Binding-site contacts:
Ligand atom O3' contacts residue TYR19 of chain 59.B at 3.0 Å (h-bond).
Ligand atom C6 contacts residue TRP21 of chain 60.B at 3.3 Å (hydrophobic).
Ligand atom O2 contacts residue ARG55 of chain 57.B at 3.2 Å (salt-bridge).
Ligand atom N1 contacts residue ALA56 of chain 57.B at 3.2 Å (h-bond).
Ligand atom N3 contacts residue ASN205 of chain 57.A at 3.7 Å.
Ligand atom OP2 contacts residue ARG202 of chain 57.A at 2.5 Å (salt-bridge).
Ligand atom C6 contacts residue TYR58 of chain 57.B at 3.5 Å (hydrophobic).
Ligand atom N2 contacts residue THR17 of chain 60.B at 3.8 Å.
Ligand atom O2' contacts residue ARG55 of chain 57.B at 2.7 Å (salt-bridge).
Ligand atom O4' contacts residue CYS203 of chain 57.A at 3.5 Å (h-bond).
Ligand atom O2 contacts residue TYR58 of chain 57.B at 3.8 Å.
Ligand atom OP2 contacts residue MET15 of chain 60.B at 3.5 Å.
Ligand atom N3 contacts residue TRP21 of chain 60.B at 3.8 Å.
Ligand atom O4 contacts residue ASN205 of chain 57.A at 3.4 Å (h-bond).
Ligand atom O2' contacts residue THR17 of chain 60.B at 3.3 Å (h-bond).
Ligand atom O4 contacts residue TRP21 of chain 60.B at 3.6 Å.
Ligand atom O2' contacts residue TYR19 of chain 59.B at 3.4 Å.
Ligand atom OP2 contacts residue THR17 of chain 60.B at 3.2 Å.
Ligand atom OP1 contacts residue TYR19 of chain 59.B at 3.1 Å (h-bond).
Ligand atom C2' contacts residue ARG55 of chain 57.B at 3.6 Å.
Ligand atom C4 contacts residue ARG68 of chain 57.B at 3.7 Å.
Ligand atom C4 contacts residue TRP21 of chain 60.B at 3.7 Å (hydrophobic).
Ligand atom P contacts residue ARG202 of chain 57.A at 3.8 Å.
Ligand atom O4' contacts residue TRP21 of chain 60.B at 3.6 Å.
Ligand atom P contacts residue TYR19 of chain 59.B at 3.7 Å.
Ligand atom C2 contacts residue ALA56 of chain 57.B at 3.7 Å (hydrophobic).
Ligand atom O6 contacts residue TYR58 of chain 57.B at 3.0 Å (h-bond).
Ligand atom O3' contacts residue ARG55 of chain 57.B at 3.6 Å.
Ligand atom N1 contacts residue TYR58 of chain 57.B at 3.6 Å.
Ligand atom C5 contacts residue TRP21 of chain 60.B at 3.4 Å (hydrophobic).
Ligand atom N1 contacts residue TRP21 of chain 60.B at 3.5 Å.
Ligand atom O4 contacts residue ARG68 of chain 57.B at 3.7 Å.
Ligand atom C2 contacts residue TRP21 of chain 60.B at 3.8 Å (hydrophobic).
Ligand atom C5' contacts residue ARG202 of chain 57.A at 3.0 Å.
Ligand atom N3 contacts residue ARG55 of chain 57.B at 3.5 Å (salt-bridge).
Ligand atom C1' contacts residue TRP21 of chain 60.B at 3.7 Å (hydrophobic).
Ligand atom N2 contacts residue ARG55 of chain 57.B at 3.7 Å.
Ligand atom N2 contacts residue ALA56 of chain 57.B at 3.3 Å (h-bond).
Ligand atom C1' contacts residue ARG55 of chain 57.B at 3.4 Å.
Ligand atom OP1 contacts residue LYS18 of chain 59.B at 3.3 Å (salt-bridge).

Sequence of chain 59.B:
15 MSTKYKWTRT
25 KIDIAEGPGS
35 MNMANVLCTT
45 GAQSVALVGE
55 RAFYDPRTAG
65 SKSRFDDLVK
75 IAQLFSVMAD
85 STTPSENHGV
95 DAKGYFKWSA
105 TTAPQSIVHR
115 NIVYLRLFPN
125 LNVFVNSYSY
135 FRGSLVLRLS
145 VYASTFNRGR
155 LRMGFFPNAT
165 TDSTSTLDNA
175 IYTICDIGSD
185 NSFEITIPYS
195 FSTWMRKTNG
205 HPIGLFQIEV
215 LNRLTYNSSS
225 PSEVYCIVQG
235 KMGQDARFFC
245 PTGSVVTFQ

Sequence of chain 60.B:
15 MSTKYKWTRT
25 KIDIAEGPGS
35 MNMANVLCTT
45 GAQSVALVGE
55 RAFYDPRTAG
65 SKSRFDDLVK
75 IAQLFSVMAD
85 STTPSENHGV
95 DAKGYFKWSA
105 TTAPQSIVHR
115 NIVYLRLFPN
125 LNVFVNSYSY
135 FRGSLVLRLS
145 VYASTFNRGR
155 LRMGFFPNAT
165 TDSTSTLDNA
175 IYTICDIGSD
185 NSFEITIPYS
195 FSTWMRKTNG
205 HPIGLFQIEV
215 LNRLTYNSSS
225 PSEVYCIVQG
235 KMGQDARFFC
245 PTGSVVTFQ

This small molecule binds to this protein.
Small molecule (SMILES): Nc1nc(=O)c2ncn([C@@H]3O[C@H](CO)[C@@H](O[P](=O)(O)OC[C@H]4O[C@@H](n5ccc(=O)[nH]c5=O)[C@H](O)[C@@H]4O[P](=O)(O)OC[C@H]4O[C@@H](n5ccc(=O)[nH]c5=O)[C@H](O)[C@@H]4O[P](=O)(O)OC[C@H]4O[C@@H](n5ccc(=O)[nH]c5=O)[C@H](O)[C@@H]4O[P](=O)(O)OC[C@H]4O[C@@H](n5ccc(=O)[nH]c5=O)[C@H](O)[C@@H]4O[P](=O)(O)OC[C@H]4O[C@@H](n5ccc(=O)[nH]c5=O)[C@H](O)[C@@H]4O)[C@H]3O)c2[nH]1

Sequence of chain 57.B:
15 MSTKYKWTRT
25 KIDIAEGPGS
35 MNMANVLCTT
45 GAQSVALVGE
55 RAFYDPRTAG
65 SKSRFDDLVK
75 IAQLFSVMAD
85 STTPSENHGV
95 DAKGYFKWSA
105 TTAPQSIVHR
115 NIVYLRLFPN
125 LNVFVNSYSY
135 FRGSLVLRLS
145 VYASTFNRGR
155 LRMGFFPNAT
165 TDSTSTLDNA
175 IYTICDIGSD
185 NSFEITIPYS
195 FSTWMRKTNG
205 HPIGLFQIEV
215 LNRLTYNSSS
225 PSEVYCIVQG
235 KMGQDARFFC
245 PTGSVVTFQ

Sequence of chain 57.A:
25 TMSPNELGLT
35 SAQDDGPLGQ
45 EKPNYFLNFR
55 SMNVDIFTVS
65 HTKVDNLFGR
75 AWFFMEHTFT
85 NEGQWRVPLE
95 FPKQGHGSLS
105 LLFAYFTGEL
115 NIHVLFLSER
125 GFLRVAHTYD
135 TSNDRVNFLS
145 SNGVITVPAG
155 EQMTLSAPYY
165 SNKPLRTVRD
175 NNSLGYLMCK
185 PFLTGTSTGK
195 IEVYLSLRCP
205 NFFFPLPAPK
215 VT